Sequence of chain 1.A:
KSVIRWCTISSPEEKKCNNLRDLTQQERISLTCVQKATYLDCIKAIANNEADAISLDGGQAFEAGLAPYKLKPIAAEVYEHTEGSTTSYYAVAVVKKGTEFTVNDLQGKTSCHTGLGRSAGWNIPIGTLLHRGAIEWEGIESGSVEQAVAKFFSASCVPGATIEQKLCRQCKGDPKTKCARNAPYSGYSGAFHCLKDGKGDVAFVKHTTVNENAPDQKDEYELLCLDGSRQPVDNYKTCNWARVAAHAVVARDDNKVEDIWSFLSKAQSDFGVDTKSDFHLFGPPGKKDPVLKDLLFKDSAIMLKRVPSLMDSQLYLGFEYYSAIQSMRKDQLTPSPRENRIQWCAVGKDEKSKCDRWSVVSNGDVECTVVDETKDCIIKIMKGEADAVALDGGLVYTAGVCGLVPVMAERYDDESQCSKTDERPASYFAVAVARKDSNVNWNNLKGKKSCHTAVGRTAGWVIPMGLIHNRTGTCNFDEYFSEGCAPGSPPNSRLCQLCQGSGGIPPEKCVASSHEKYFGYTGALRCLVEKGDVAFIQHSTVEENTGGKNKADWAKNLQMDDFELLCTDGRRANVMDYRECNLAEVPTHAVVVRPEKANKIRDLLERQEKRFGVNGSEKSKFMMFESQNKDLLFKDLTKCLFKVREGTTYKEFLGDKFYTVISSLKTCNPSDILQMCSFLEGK

Binding-site contacts:
Ligand atom C1 contacts residue ARG8 of chain 1.A at 4.2 Å.
Ligand atom C5 contacts residue ARG8 of chain 1.A at 3.6 Å.
Ligand atom C5 contacts residue ASN52 of chain 1.A at 3.9 Å.
Ligand atom C6 contacts residue ARG8 of chain 1.A at 3.5 Å.
Ligand atom O1 contacts residue ARG8 of chain 1.A at 3.7 Å.
Ligand atom O1 contacts residue ASN52 of chain 1.A at 2.4 Å (h-bond).
Ligand atom C2 contacts residue ASN52 of chain 1.A at 3.6 Å.
Ligand atom O2 contacts residue ASN52 of chain 1.A at 3.5 Å (h-bond).
Ligand atom O5 contacts residue ARG8 of chain 1.A at 3.2 Å (salt-bridge).
Ligand atom O5 contacts residue ASN52 of chain 1.A at 3.7 Å.
Ligand atom C1 contacts residue ASN52 of chain 1.A at 2.6 Å.

This small molecule binds to this protein.
Small molecule (SMILES): C[C@@H]1O[C@H](O)[C@@H](O)[C@H](O)[C@@H]1O